Binding-site contacts:
Ligand atom C1 contacts residue GLY116 of chain 1.A at 3.5 Å.
Ligand atom O1 contacts residue ALA218 of chain 1.A at 3.7 Å.
Ligand atom C16 contacts residue MET175 of chain 1.A at 3.6 Å (hydrophobic).
Ligand atom N3 contacts residue GLN234 of chain 1.A at 3.5 Å (h-bond).
Ligand atom C11 contacts residue NAD1 of chain 1.I at 3.2 Å.
Ligand atom C21 contacts residue NAD1 of chain 1.I at 3.4 Å.
Ligand atom N2 contacts residue VAL223 of chain 1.A at 3.8 Å.
Ligand atom C20 contacts residue VAL223 of chain 1.A at 3.8 Å (hydrophobic).
Ligand atom C22 contacts residue NAD1 of chain 1.I at 3.4 Å.
Ligand atom C13 contacts residue PHE169 of chain 1.A at 3.6 Å (hydrophobic).
Ligand atom O2 contacts residue TYR178 of chain 1.A at 2.5 Å (h-bond).
Ligand atom N3 contacts residue MET219 of chain 1.A at 3.8 Å.
Ligand atom C2 contacts residue ALA218 of chain 1.A at 3.5 Å (hydrophobic).
Ligand atom C10 contacts residue NAD1 of chain 1.I at 3.3 Å.
Ligand atom C3 contacts residue ILE222 of chain 1.A at 3.7 Å (hydrophobic).
Ligand atom O2 contacts residue NAD1 of chain 1.I at 2.6 Å (h-bond).
Ligand atom C3 contacts residue PHE117 of chain 1.A at 3.6 Å (hydrophobic).
Ligand atom N2 contacts residue GLN234 of chain 1.A at 3.1 Å (h-bond).
Ligand atom C9 contacts residue NAD1 of chain 1.I at 3.6 Å.
Ligand atom C7 contacts residue ALA218 of chain 1.A at 3.7 Å (hydrophobic).
Ligand atom C21 contacts residue TYR178 of chain 1.A at 3.5 Å (hydrophobic).
Ligand atom C1 contacts residue ALA218 of chain 1.A at 3.4 Å (hydrophobic).
Ligand atom C8 contacts residue NAD1 of chain 1.I at 3.5 Å.
Ligand atom C1 contacts residue NAD1 of chain 1.I at 3.6 Å.
Ligand atom C7 contacts residue NAD1 of chain 1.I at 3.6 Å.
Ligand atom C5 contacts residue MET181 of chain 1.A at 3.7 Å (hydrophobic).
Ligand atom C4 contacts residue MET118 of chain 1.A at 3.8 Å (hydrophobic).
Ligand atom C3 contacts residue MET181 of chain 1.A at 3.7 Å (hydrophobic).
Ligand atom C22 contacts residue TYR178 of chain 1.A at 3.4 Å (hydrophobic).
Ligand atom O1 contacts residue NAD1 of chain 1.I at 3.2 Å (h-bond).
Ligand atom C5 contacts residue MET123 of chain 1.A at 3.4 Å (hydrophobic).
Ligand atom N3 contacts residue LEU238 of chain 1.A at 3.8 Å.
Ligand atom C9 contacts residue MET219 of chain 1.A at 3.7 Å (hydrophobic).
Ligand atom C16 contacts residue PRO176 of chain 1.A at 3.6 Å (hydrophobic).
Ligand atom C12 contacts residue NAD1 of chain 1.I at 3.2 Å.
Ligand atom C4 contacts residue MET181 of chain 1.A at 3.7 Å (hydrophobic).
Ligand atom C17 contacts residue LEU238 of chain 1.A at 3.7 Å (hydrophobic).
Ligand atom C3 contacts residue GLY116 of chain 1.A at 3.5 Å.
Ligand atom N2 contacts residue LEU238 of chain 1.A at 3.7 Å.
Ligand atom C20 contacts residue ALA177 of chain 1.A at 3.8 Å (hydrophobic).

The protein below binds the small molecule below.
Small molecule (SMILES): Cc1ccccc1Oc1ccc(Cn2cc(-c3ccccc3)nn2)cc1O

Sequence of chain 1.A:
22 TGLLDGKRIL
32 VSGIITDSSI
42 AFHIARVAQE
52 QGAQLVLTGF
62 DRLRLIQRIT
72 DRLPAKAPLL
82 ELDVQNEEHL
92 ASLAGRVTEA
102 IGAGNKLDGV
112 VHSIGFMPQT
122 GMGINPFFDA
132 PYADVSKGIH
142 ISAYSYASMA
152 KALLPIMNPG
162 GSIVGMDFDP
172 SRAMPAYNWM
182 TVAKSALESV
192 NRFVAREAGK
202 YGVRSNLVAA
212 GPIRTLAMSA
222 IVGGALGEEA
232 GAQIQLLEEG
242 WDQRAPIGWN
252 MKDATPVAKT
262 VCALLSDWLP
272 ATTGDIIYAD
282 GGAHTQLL